Binding-site contacts:
Ligand atom N2 contacts residue VAL291 of chain 1.A at 3.9 Å.
Ligand atom O5 contacts residue ASN279 of chain 1.A at 2.4 Å (h-bond).
Ligand atom O6 contacts residue ASN292 of chain 1.A at 3.5 Å (h-bond).
Ligand atom C1 contacts residue ASN279 of chain 1.A at 1.4 Å.
Ligand atom C4 contacts residue ASN279 of chain 1.A at 4.3 Å.
Ligand atom C1 contacts residue VAL291 of chain 1.A at 3.5 Å (hydrophobic).
Ligand atom C6 contacts residue ASN292 of chain 1.A at 4.5 Å.
Ligand atom C2 contacts residue VAL291 of chain 1.A at 4.0 Å (hydrophobic).
Ligand atom C8 contacts residue ASN279 of chain 1.A at 4.3 Å.
Ligand atom O7 contacts residue ASN279 of chain 1.A at 2.9 Å (h-bond).
Ligand atom O6 contacts residue GLU69 of chain 1.B at 4.4 Å.
Ligand atom C8 contacts residue ASN39 of chain 1.A at 3.6 Å.
Ligand atom C8 contacts residue GLU69 of chain 1.B at 4.0 Å.
Ligand atom C5 contacts residue VAL291 of chain 1.A at 4.2 Å (hydrophobic).
Ligand atom C6 contacts residue ASN279 of chain 1.A at 4.5 Å.
Ligand atom C8 contacts residue ARG293 of chain 1.A at 4.3 Å.
Ligand atom O5 contacts residue VAL291 of chain 1.A at 4.3 Å.
Ligand atom N2 contacts residue ASN279 of chain 1.A at 2.9 Å (h-bond).
Ligand atom O6 contacts residue ASN279 of chain 1.A at 3.7 Å.
Ligand atom C3 contacts residue ASN279 of chain 1.A at 3.8 Å.
Ligand atom C2 contacts residue ASN279 of chain 1.A at 2.5 Å.
Ligand atom C3 contacts residue VAL291 of chain 1.A at 4.0 Å (hydrophobic).
Ligand atom C5 contacts residue ASN279 of chain 1.A at 3.7 Å.
Ligand atom C7 contacts residue ASN279 of chain 1.A at 3.1 Å.

Sequence of chain 1.A:
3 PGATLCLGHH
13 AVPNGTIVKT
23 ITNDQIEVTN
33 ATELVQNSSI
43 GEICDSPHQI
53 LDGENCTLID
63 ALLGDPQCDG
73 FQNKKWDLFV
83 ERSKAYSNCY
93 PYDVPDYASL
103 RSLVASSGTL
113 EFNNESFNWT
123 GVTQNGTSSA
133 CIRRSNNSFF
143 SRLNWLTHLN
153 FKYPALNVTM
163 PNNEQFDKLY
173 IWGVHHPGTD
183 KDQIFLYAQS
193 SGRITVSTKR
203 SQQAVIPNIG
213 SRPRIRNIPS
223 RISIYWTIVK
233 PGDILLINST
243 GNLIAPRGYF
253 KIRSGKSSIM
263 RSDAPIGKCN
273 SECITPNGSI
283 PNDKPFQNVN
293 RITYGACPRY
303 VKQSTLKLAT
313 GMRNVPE

Sequence of chain 1.B:
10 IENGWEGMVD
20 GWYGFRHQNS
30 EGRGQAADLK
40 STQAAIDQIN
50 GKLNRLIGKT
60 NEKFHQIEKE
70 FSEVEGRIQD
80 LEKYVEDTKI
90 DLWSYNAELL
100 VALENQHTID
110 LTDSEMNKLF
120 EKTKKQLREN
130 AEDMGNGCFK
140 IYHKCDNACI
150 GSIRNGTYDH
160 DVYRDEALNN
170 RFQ

A protein and the small-molecule ligand that binds it are described below.
Small molecule (SMILES): CC(=O)N[C@H]1[C@H](O[C@H]2[C@H](O)[C@@H](NC(C)=O)CO[C@@H]2CO)O[C@H](CO)[C@@H](O[C@@H]2O[C@H](C)[C@@H](O)[C@H](O)[C@@H]2O)[C@@H]1O